Binding-site contacts:
Ligand atom C4 contacts residue ASN243 of chain 1.D at 4.3 Å.
Ligand atom C7 contacts residue ASN243 of chain 1.D at 3.5 Å.
Ligand atom C8 contacts residue ASN243 of chain 1.D at 3.4 Å.
Ligand atom C8 contacts residue TRP149 of chain 1.D at 4.4 Å (hydrophobic).
Ligand atom N2 contacts residue ASN243 of chain 1.D at 3.3 Å (h-bond).
Ligand atom O7 contacts residue VAL241 of chain 1.D at 4.3 Å.
Ligand atom O7 contacts residue ASN243 of chain 1.D at 3.7 Å.
Ligand atom O5 contacts residue TRP149 of chain 1.D at 3.4 Å.
Ligand atom C5 contacts residue TRP149 of chain 1.D at 4.0 Å (hydrophobic).
Ligand atom C3 contacts residue ASN243 of chain 1.D at 4.0 Å.
Ligand atom O7 contacts residue THR242 of chain 1.D at 4.3 Å.
Ligand atom C1 contacts residue TRP149 of chain 1.D at 4.1 Å (hydrophobic).
Ligand atom C1 contacts residue ASN243 of chain 1.D at 1.5 Å.
Ligand atom O5 contacts residue ASN243 of chain 1.D at 2.5 Å (h-bond).
Ligand atom C6 contacts residue TRP149 of chain 1.D at 4.5 Å (hydrophobic).
Ligand atom C2 contacts residue ASN243 of chain 1.D at 2.7 Å.
Ligand atom C5 contacts residue ASN243 of chain 1.D at 3.6 Å.
Ligand atom C6 contacts residue ASN243 of chain 1.D at 3.7 Å.

Sequence of chain 1.D:
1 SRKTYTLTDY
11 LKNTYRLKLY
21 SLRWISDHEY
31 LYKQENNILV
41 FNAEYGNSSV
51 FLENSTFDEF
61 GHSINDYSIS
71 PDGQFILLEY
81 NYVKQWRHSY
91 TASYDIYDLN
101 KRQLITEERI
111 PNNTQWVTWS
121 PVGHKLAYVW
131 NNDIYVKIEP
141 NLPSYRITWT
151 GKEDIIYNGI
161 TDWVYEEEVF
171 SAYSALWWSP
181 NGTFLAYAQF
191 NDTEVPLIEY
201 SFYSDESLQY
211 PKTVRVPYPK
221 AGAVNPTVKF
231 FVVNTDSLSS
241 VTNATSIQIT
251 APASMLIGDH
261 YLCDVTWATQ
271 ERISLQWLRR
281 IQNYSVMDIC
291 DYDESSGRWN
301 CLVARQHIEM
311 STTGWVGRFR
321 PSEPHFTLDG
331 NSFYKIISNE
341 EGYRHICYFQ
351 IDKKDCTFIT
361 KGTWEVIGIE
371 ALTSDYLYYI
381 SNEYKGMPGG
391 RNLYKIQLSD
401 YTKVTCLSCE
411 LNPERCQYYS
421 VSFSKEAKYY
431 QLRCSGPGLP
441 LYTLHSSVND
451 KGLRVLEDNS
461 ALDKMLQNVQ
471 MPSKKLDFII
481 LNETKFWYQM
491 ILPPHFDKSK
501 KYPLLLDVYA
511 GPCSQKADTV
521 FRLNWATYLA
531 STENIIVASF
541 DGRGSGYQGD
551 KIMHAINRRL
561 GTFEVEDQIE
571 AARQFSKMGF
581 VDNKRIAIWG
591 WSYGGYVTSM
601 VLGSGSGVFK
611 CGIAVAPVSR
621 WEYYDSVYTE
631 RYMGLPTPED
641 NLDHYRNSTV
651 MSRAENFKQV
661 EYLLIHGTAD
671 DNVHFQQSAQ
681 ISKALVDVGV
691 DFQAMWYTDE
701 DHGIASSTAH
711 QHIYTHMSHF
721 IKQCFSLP

The small molecule below binds the protein below.
Small molecule (SMILES): CC(=O)N[C@@H]1[C@@H](O)[C@H](O)[C@@H](CO)O[C@H]1O